The small molecule below binds the protein below.
Small molecule (SMILES): CC(=O)N[C@@H]1[C@@H](O)[C@H](O)[C@@H](CO)O[C@H]1O

Binding-site contacts:
Ligand atom C1 contacts residue ILE211 of chain 10.B at 4.1 Å (hydrophobic).
Ligand atom C7 contacts residue ASN212 of chain 10.B at 3.9 Å.
Ligand atom C2 contacts residue ASN212 of chain 10.B at 2.5 Å.
Ligand atom O6 contacts residue ASN212 of chain 10.B at 4.4 Å.
Ligand atom N2 contacts residue ILE211 of chain 10.B at 4.0 Å.
Ligand atom O7 contacts residue ASN212 of chain 10.B at 4.5 Å.
Ligand atom C4 contacts residue ASN212 of chain 10.B at 4.2 Å.
Ligand atom N2 contacts residue ASN212 of chain 10.B at 2.9 Å (h-bond).
Ligand atom C1 contacts residue ASN212 of chain 10.B at 1.4 Å.
Ligand atom O5 contacts residue ASN212 of chain 10.B at 2.4 Å (h-bond).
Ligand atom C5 contacts residue ASN212 of chain 10.B at 3.7 Å.
Ligand atom C3 contacts residue ASN212 of chain 10.B at 3.8 Å.

Sequence of chain 10.B:
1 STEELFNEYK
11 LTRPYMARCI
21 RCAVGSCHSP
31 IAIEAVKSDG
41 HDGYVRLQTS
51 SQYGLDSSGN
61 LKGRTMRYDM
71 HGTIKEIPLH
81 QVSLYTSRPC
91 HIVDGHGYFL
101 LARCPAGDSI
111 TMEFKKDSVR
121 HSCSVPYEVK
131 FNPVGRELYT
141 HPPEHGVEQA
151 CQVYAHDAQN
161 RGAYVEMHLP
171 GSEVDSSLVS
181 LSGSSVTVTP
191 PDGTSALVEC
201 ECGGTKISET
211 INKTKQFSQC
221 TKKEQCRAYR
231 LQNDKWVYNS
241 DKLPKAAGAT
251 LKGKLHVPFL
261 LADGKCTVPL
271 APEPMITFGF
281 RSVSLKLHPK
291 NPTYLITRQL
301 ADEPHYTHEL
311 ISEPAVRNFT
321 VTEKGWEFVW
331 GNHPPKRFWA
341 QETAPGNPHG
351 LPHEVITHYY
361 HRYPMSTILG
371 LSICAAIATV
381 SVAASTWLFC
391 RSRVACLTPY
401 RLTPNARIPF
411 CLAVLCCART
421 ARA